This small molecule binds to this protein.
Small molecule (SMILES): O=C(O)[C@H]1O[C@H](O)[C@H](O)[C@@H](O)[C@@H]1O

Sequence of chain 1.B:
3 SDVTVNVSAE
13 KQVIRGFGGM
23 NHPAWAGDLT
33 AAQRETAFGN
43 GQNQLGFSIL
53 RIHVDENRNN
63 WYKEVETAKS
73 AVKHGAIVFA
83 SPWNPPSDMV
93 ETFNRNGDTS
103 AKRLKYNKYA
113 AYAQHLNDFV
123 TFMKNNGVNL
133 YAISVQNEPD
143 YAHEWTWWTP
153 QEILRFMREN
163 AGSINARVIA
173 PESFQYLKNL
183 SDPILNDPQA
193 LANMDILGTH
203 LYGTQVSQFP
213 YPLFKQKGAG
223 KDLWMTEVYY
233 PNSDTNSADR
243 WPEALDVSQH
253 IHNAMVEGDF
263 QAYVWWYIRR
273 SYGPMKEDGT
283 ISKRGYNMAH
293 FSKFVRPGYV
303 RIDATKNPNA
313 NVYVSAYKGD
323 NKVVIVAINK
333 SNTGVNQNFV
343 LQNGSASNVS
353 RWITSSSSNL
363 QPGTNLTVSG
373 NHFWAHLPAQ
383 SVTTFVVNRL

Binding-site contacts:
Ligand atom O4 contacts residue SER102 of chain 1.B at 3.6 Å.
Ligand atom C2 contacts residue ALA103 of chain 1.B at 4.0 Å (hydrophobic).
Ligand atom C6 contacts residue ASP100 of chain 1.B at 3.0 Å.
Ligand atom C2 contacts residue SER102 of chain 1.B at 3.2 Å.
Ligand atom C4 contacts residue ASP100 of chain 1.B at 3.1 Å.
Ligand atom C2 contacts residue HIS145 of chain 1.B at 3.6 Å.
Ligand atom O1 contacts residue ALA144 of chain 1.B at 3.0 Å (h-bond).
Ligand atom O1 contacts residue TRP149 of chain 1.B at 3.6 Å (h-bond).
Ligand atom O5 contacts residue ALA144 of chain 1.B at 3.3 Å (h-bond).
Ligand atom O6B contacts residue ALA103 of chain 1.B at 3.6 Å.
Ligand atom O5 contacts residue TRP149 of chain 1.B at 2.9 Å (h-bond).
Ligand atom C4 contacts residue SER102 of chain 1.B at 3.5 Å.
Ligand atom O6A contacts residue HIS145 of chain 1.B at 2.7 Å (h-bond).
Ligand atom C1 contacts residue TRP149 of chain 1.B at 3.6 Å (hydrophobic).
Ligand atom O4 contacts residue ASP100 of chain 1.B at 2.5 Å (salt-bridge).
Ligand atom O6B contacts residue TRP149 of chain 1.B at 3.5 Å (h-bond).
Ligand atom C1 contacts residue ALA144 of chain 1.B at 3.8 Å (hydrophobic).
Ligand atom C1 contacts residue HIS145 of chain 1.B at 3.5 Å.
Ligand atom O3 contacts residue SER102 of chain 1.B at 2.6 Å (h-bond).
Ligand atom O4 contacts residue HIS145 of chain 1.B at 3.6 Å.
Ligand atom C3 contacts residue SER102 of chain 1.B at 3.5 Å.
Ligand atom C5 contacts residue ASP100 of chain 1.B at 3.6 Å.
Ligand atom C5 contacts residue TRP149 of chain 1.B at 3.9 Å (hydrophobic).
Ligand atom O2 contacts residue HIS145 of chain 1.B at 3.4 Å (h-bond).
Ligand atom O2 contacts residue LYS104 of chain 1.B at 3.5 Å (salt-bridge).
Ligand atom C6 contacts residue HIS145 of chain 1.B at 3.4 Å.
Ligand atom O1 contacts residue TRP147 of chain 1.B at 2.6 Å (h-bond).
Ligand atom C1 contacts residue SER102 of chain 1.B at 3.8 Å.
Ligand atom C4 contacts residue HIS145 of chain 1.B at 3.9 Å.
Ligand atom C5 contacts residue HIS145 of chain 1.B at 3.2 Å.
Ligand atom C1 contacts residue ALA103 of chain 1.B at 3.3 Å (hydrophobic).
Ligand atom O1 contacts residue LYS104 of chain 1.B at 3.2 Å (salt-bridge).
Ligand atom C1 contacts residue LYS104 of chain 1.B at 3.4 Å.
Ligand atom O6A contacts residue ASP100 of chain 1.B at 3.3 Å (salt-bridge).
Ligand atom O1 contacts residue HIS145 of chain 1.B at 3.8 Å.
Ligand atom O5 contacts residue ALA103 of chain 1.B at 4.0 Å.
Ligand atom C6 contacts residue TRP149 of chain 1.B at 3.8 Å (hydrophobic).
Ligand atom O5 contacts residue HIS145 of chain 1.B at 3.1 Å (h-bond).
Ligand atom O6B contacts residue ASP100 of chain 1.B at 3.1 Å (salt-bridge).
Ligand atom C3 contacts residue HIS145 of chain 1.B at 3.4 Å.